Binding-site contacts:
Ligand atom C17 contacts residue HIS81 of chain 1.A at 3.4 Å.
Ligand atom C14 contacts residue LEU39 of chain 1.A at 3.9 Å (hydrophobic).
Ligand atom CL2 contacts residue TYR85 of chain 1.A at 3.6 Å.
Ligand atom O2 contacts residue LYS79 of chain 1.A at 3.2 Å (salt-bridge).
Ligand atom CL1 contacts residue LEU42 of chain 1.A at 3.9 Å.
Ligand atom O4 contacts residue GLY43 of chain 1.A at 3.4 Å.
Ligand atom C23 contacts residue HIS81 of chain 1.A at 3.9 Å.
Ligand atom C21 contacts residue VAL78 of chain 1.A at 3.7 Å (hydrophobic).
Ligand atom O3 contacts residue VAL78 of chain 1.A at 3.4 Å (h-bond).
Ligand atom CL2 contacts residue HIS81 of chain 1.A at 3.5 Å.
Ligand atom C19 contacts residue HIS81 of chain 1.A at 4.0 Å.
Ligand atom C25 contacts residue GLY43 of chain 1.A at 3.3 Å.
Ligand atom C23 contacts residue LYS79 of chain 1.A at 3.7 Å.
Ligand atom O3 contacts residue LYS79 of chain 1.A at 3.8 Å.
Ligand atom C18 contacts residue GLY43 of chain 1.A at 4.0 Å.
Ligand atom CL2 contacts residue ILE84 of chain 1.A at 3.6 Å.
Ligand atom C10 contacts residue ILE84 of chain 1.A at 4.0 Å (hydrophobic).
Ligand atom C12 contacts residue LEU39 of chain 1.A at 3.5 Å (hydrophobic).
Ligand atom C2 contacts residue ILE46 of chain 1.A at 3.3 Å (hydrophobic).
Ligand atom C16 contacts residue HIS81 of chain 1.A at 3.7 Å.
Ligand atom C2 contacts residue MET47 of chain 1.A at 3.7 Å (hydrophobic).
Ligand atom C10 contacts residue ILE46 of chain 1.A at 4.0 Å (hydrophobic).
Ligand atom C11 contacts residue LEU39 of chain 1.A at 3.6 Å (hydrophobic).
Ligand atom O3 contacts residue HIS81 of chain 1.A at 2.8 Å (h-bond).
Ligand atom CL1 contacts residue PHE71 of chain 1.A at 3.9 Å.
Ligand atom C15 contacts residue TYR85 of chain 1.A at 4.0 Å (hydrophobic).
Ligand atom CL1 contacts residue ILE46 of chain 1.A at 3.9 Å.
Ligand atom C11 contacts residue GLY43 of chain 1.A at 3.8 Å.
Ligand atom C22 contacts residue PHE40 of chain 1.A at 3.8 Å (hydrophobic).
Ligand atom O4 contacts residue LEU39 of chain 1.A at 3.9 Å.
Ligand atom C2 contacts residue GLY43 of chain 1.A at 3.4 Å.
Ligand atom CL1 contacts residue ILE84 of chain 1.A at 3.8 Å.
Ligand atom C9 contacts residue ILE46 of chain 1.A at 4.0 Å (hydrophobic).
Ligand atom C6 contacts residue HIS81 of chain 1.A at 3.7 Å.
Ligand atom C16 contacts residue LEU39 of chain 1.A at 3.9 Å (hydrophobic).
Ligand atom C9 contacts residue PHE76 of chain 1.A at 4.0 Å (hydrophobic).
Ligand atom C15 contacts residue LEU39 of chain 1.A at 3.6 Å (hydrophobic).
Ligand atom C9 contacts residue ILE84 of chain 1.A at 3.8 Å (hydrophobic).
Ligand atom C12 contacts residue GLY43 of chain 1.A at 3.8 Å.
Ligand atom C25 contacts residue GLN44 of chain 1.A at 3.4 Å.

The small molecule below binds the protein below.
Small molecule (SMILES): CC[C@@H](CS(=O)(=O)C(C)(C)C)N1C(=O)[C@@H](CC(=O)O)O[C@H](c2cccc(Cl)c2)[C@H]1c1ccc(Cl)cc1

Sequence of chain 1.A:
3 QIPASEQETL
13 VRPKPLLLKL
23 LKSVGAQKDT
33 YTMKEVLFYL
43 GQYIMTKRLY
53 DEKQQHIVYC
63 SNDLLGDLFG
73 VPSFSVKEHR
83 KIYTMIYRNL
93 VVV